Sequence of chain 1.A:
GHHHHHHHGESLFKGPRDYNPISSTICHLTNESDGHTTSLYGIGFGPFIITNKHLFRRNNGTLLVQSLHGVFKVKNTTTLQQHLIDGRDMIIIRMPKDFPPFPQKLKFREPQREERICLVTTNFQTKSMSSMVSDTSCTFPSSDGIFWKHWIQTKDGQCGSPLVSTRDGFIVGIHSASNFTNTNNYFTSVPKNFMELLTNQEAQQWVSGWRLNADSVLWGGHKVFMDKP

The small molecule below binds the protein below.
Small molecule (SMILES): CC(=O)N[C@@H](CCC(=O)O)C(=O)N[C@@H](CC(N)=O)C(=O)N[C@@H](CC(C)C)C(=O)N[C@@H](Cc1ccc(O)cc1)C(=O)N[C@@H](Cc1ccccc1)C(=O)N[C@H](C=O)CCC(N)=O

Binding-site contacts:
Ligand atom CA contacts residue PHE225 of chain 1.A at 3.3 Å (hydrophobic).
Ligand atom OE2 contacts residue ASN184 of chain 1.A at 3.1 Å (h-bond).
Ligand atom OH contacts residue LYS228 of chain 1.A at 3.4 Å.
Ligand atom OE2 contacts residue ASN179 of chain 1.A at 3.4 Å (h-bond).
Ligand atom N contacts residue SER176 of chain 1.A at 3.2 Å (h-bond).
Ligand atom OE1 contacts residue ASN179 of chain 1.A at 3.3 Å (h-bond).
Ligand atom N contacts residue PHE225 of chain 1.A at 2.9 Å (h-bond).
Ligand atom CD1 contacts residue HIS222 of chain 1.A at 3.4 Å.
Ligand atom CG contacts residue HIS54 of chain 1.A at 3.5 Å.
Ligand atom O contacts residue VAL224 of chain 1.A at 3.3 Å.
Ligand atom CE2 contacts residue LYS228 of chain 1.A at 3.4 Å.
Ligand atom O contacts residue ALA177 of chain 1.A at 3.2 Å.
Ligand atom CA contacts residue SER178 of chain 1.A at 3.3 Å.
Ligand atom C contacts residue SER178 of chain 1.A at 3.5 Å.
Ligand atom O contacts residue HIS222 of chain 1.A at 2.8 Å (h-bond).
Ligand atom CA contacts residue LYS223 of chain 1.A at 3.5 Å.
Ligand atom NE2 contacts residue ASN182 of chain 1.A at 3.4 Å (h-bond).
Ligand atom CD2 contacts residue SER178 of chain 1.A at 3.3 Å.
Ligand atom N contacts residue SER178 of chain 1.A at 2.8 Å (h-bond).
Ligand atom OE1 contacts residue THR154 of chain 1.A at 2.8 Å (h-bond).
Ligand atom NE2 contacts residue THR154 of chain 1.A at 3.1 Å (h-bond).
Ligand atom O contacts residue SER178 of chain 1.A at 3.1 Å (h-bond).
Ligand atom CA contacts residue SER176 of chain 1.A at 3.4 Å.
Ligand atom CD contacts residue ASN179 of chain 1.A at 3.4 Å.
Ligand atom CH3 contacts residue HIS222 of chain 1.A at 3.5 Å.
Ligand atom O contacts residue PHE225 of chain 1.A at 2.8 Å (h-bond).
Ligand atom CD contacts residue THR154 of chain 1.A at 3.3 Å.
Ligand atom CD1 contacts residue HIS54 of chain 1.A at 3.2 Å.
Ligand atom OE2 contacts residue TYR186 of chain 1.A at 2.8 Å (h-bond).
Ligand atom C contacts residue HIS222 of chain 1.A at 3.5 Å.
Ligand atom CE1 contacts residue ASP89 of chain 1.A at 3.3 Å.
Ligand atom CD2 contacts residue LYS228 of chain 1.A at 3.4 Å.
Ligand atom CD2 contacts residue TYR186 of chain 1.A at 3.2 Å (hydrophobic).
Ligand atom N contacts residue LYS223 of chain 1.A at 2.8 Å (salt-bridge).
Ligand atom CG contacts residue ASP156 of chain 1.A at 3.5 Å.
Ligand atom O contacts residue CYS159 of chain 1.A at 3.4 Å (h-bond).
Ligand atom CE2 contacts residue ASN179 of chain 1.A at 3.3 Å.
Ligand atom CZ contacts residue LYS228 of chain 1.A at 3.2 Å.
Ligand atom OE1 contacts residue HIS175 of chain 1.A at 2.9 Å (h-bond).
Ligand atom OH contacts residue ASN182 of chain 1.A at 2.6 Å (h-bond).